Binding-site contacts:
Ligand atom C5 contacts residue SER102 of chain 1.C at 4.2 Å.
Ligand atom C5 contacts residue ASN100 of chain 1.C at 3.6 Å.
Ligand atom C7 contacts residue ASN100 of chain 1.C at 4.0 Å.
Ligand atom O6 contacts residue SER102 of chain 1.C at 3.8 Å.
Ligand atom C1 contacts residue ASN100 of chain 1.C at 1.4 Å.
Ligand atom C4 contacts residue ASN100 of chain 1.C at 4.2 Å.
Ligand atom C3 contacts residue ASN100 of chain 1.C at 3.8 Å.
Ligand atom C1 contacts residue SER102 of chain 1.C at 3.9 Å.
Ligand atom O5 contacts residue ASN100 of chain 1.C at 2.3 Å (h-bond).
Ligand atom N2 contacts residue ASN100 of chain 1.C at 2.9 Å (h-bond).
Ligand atom O5 contacts residue SER102 of chain 1.C at 4.0 Å.
Ligand atom C2 contacts residue ASN100 of chain 1.C at 2.5 Å.

Sequence of chain 1.C:
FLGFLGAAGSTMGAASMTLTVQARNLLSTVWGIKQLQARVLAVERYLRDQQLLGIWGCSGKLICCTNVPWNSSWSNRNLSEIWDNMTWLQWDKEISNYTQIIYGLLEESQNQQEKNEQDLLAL

The small molecule below binds the protein below.
Small molecule (SMILES): CC(=O)N[C@@H]1[C@@H](O)[C@H](O)[C@@H](CO)O[C@H]1O